A protein and the small-molecule ligand that binds it are described below.
Small molecule (SMILES): CC(=O)N[C@@H]1[C@@H](O)[C@H](O)[C@@H](CO)O[C@H]1O

Binding-site contacts:
Ligand atom O4 contacts residue ARG432 of chain 1.A at 3.5 Å (salt-bridge).
Ligand atom O5 contacts residue ALA645 of chain 1.A at 3.6 Å.
Ligand atom C7 contacts residue ASN642 of chain 1.A at 3.0 Å.
Ligand atom C5 contacts residue ALA645 of chain 1.A at 4.0 Å (hydrophobic).
Ligand atom C3 contacts residue ARG432 of chain 1.A at 4.3 Å.
Ligand atom C4 contacts residue ASN642 of chain 1.A at 4.2 Å.
Ligand atom C1 contacts residue ARG432 of chain 1.A at 4.1 Å.
Ligand atom C6 contacts residue ALA645 of chain 1.A at 3.2 Å (hydrophobic).
Ligand atom C4 contacts residue ARG432 of chain 1.A at 3.5 Å.
Ligand atom O3 contacts residue ARG432 of chain 1.A at 3.9 Å.
Ligand atom O6 contacts residue ARG432 of chain 1.A at 4.0 Å.
Ligand atom C8 contacts residue ASN642 of chain 1.A at 4.2 Å.
Ligand atom C6 contacts residue SER644 of chain 1.A at 4.0 Å.
Ligand atom O5 contacts residue ASN642 of chain 1.A at 2.5 Å (h-bond).
Ligand atom O7 contacts residue ASN433 of chain 1.A at 2.6 Å (h-bond).
Ligand atom C2 contacts residue ASN642 of chain 1.A at 2.4 Å.
Ligand atom O7 contacts residue ASN642 of chain 1.A at 3.0 Å (h-bond).
Ligand atom C3 contacts residue ASN642 of chain 1.A at 3.7 Å.
Ligand atom O6 contacts residue ALA645 of chain 1.A at 4.3 Å.
Ligand atom C6 contacts residue ARG656 of chain 1.A at 3.6 Å.
Ligand atom C2 contacts residue ARG432 of chain 1.A at 3.8 Å.
Ligand atom C7 contacts residue ASN433 of chain 1.A at 3.7 Å.
Ligand atom O5 contacts residue ARG432 of chain 1.A at 4.0 Å.
Ligand atom C5 contacts residue SER644 of chain 1.A at 4.2 Å.
Ligand atom C1 contacts residue ASN642 of chain 1.A at 1.4 Å.
Ligand atom N2 contacts residue ASN642 of chain 1.A at 2.7 Å (h-bond).
Ligand atom O7 contacts residue ARG432 of chain 1.A at 3.5 Å (salt-bridge).
Ligand atom O6 contacts residue ARG656 of chain 1.A at 3.1 Å (salt-bridge).
Ligand atom C7 contacts residue ARG432 of chain 1.A at 4.5 Å.
Ligand atom C5 contacts residue ASN642 of chain 1.A at 3.7 Å.
Ligand atom C8 contacts residue ASN433 of chain 1.A at 4.3 Å.

Sequence of chain 1.A:
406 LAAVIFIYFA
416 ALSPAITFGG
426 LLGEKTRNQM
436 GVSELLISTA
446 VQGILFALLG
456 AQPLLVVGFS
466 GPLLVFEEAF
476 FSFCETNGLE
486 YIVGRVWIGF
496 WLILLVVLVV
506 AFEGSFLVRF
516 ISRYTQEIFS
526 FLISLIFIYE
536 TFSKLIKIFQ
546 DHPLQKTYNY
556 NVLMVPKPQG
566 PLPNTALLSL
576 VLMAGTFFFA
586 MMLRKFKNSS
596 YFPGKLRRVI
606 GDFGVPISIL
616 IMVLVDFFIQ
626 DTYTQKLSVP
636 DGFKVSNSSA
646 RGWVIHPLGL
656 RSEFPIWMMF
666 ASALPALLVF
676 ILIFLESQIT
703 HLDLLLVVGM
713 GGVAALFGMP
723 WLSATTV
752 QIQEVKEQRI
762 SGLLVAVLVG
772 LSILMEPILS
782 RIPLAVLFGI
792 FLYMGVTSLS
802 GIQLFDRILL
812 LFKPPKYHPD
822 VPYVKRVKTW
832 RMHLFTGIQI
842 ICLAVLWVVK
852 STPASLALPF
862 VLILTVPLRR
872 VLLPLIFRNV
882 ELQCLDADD